Binding-site contacts:
Ligand atom C2 contacts residue ASN259 of chain 54.F at 2.4 Å.
Ligand atom C3 contacts residue ASN259 of chain 54.F at 3.8 Å.
Ligand atom C7 contacts residue ASN259 of chain 54.F at 3.1 Å.
Ligand atom O7 contacts residue ASN259 of chain 54.F at 2.9 Å (h-bond).
Ligand atom C8 contacts residue LYS181 of chain 54.E at 4.1 Å.
Ligand atom O5 contacts residue ASN259 of chain 54.F at 2.4 Å (h-bond).
Ligand atom C4 contacts residue ASN259 of chain 54.F at 4.2 Å.
Ligand atom C1 contacts residue ASN259 of chain 54.F at 1.4 Å.
Ligand atom O6 contacts residue LYS115 of chain 54.E at 4.4 Å.
Ligand atom N2 contacts residue ASN259 of chain 54.F at 2.9 Å (h-bond).
Ligand atom C8 contacts residue ASN259 of chain 54.F at 4.4 Å.
Ligand atom C5 contacts residue ASN259 of chain 54.F at 3.7 Å.
Ligand atom O7 contacts residue LYS181 of chain 54.E at 3.9 Å.
Ligand atom O5 contacts residue THR116 of chain 54.E at 4.0 Å.
Ligand atom O6 contacts residue THR116 of chain 54.E at 3.5 Å.

Sequence of chain 54.F:
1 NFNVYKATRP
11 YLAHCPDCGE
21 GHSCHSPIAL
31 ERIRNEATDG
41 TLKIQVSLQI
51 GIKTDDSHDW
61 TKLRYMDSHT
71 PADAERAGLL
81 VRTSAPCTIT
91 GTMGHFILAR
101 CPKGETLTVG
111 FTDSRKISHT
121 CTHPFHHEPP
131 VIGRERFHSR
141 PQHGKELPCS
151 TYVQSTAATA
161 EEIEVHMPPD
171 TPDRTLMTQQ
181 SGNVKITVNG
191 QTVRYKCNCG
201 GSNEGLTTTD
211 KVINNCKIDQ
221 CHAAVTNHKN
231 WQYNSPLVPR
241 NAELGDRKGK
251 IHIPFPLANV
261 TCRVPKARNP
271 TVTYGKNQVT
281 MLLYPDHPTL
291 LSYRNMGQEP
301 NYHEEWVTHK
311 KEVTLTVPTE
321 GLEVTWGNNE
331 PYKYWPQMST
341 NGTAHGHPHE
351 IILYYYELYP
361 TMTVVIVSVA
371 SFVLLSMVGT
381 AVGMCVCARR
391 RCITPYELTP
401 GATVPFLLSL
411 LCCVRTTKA

Sequence of chain 54.E:
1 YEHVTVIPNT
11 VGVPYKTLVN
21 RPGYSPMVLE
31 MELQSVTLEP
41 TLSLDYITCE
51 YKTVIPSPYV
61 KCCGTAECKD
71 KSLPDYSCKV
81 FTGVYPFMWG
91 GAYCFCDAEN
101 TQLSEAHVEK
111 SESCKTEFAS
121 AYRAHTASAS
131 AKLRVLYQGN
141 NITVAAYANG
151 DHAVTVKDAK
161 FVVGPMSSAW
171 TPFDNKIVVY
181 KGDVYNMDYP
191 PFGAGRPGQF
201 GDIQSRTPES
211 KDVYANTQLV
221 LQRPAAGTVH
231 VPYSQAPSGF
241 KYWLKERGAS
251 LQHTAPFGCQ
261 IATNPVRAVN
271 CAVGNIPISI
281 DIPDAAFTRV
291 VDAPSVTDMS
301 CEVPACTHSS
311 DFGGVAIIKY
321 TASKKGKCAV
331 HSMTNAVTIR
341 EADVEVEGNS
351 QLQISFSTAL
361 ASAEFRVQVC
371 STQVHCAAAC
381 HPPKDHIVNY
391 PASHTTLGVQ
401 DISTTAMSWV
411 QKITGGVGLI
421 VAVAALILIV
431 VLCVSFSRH

A protein and the small-molecule ligand that binds it are described below.
Small molecule (SMILES): CC(=O)N[C@@H]1[C@@H](O)[C@H](O)[C@@H](CO)O[C@H]1O